Sequence of chain 1.B:
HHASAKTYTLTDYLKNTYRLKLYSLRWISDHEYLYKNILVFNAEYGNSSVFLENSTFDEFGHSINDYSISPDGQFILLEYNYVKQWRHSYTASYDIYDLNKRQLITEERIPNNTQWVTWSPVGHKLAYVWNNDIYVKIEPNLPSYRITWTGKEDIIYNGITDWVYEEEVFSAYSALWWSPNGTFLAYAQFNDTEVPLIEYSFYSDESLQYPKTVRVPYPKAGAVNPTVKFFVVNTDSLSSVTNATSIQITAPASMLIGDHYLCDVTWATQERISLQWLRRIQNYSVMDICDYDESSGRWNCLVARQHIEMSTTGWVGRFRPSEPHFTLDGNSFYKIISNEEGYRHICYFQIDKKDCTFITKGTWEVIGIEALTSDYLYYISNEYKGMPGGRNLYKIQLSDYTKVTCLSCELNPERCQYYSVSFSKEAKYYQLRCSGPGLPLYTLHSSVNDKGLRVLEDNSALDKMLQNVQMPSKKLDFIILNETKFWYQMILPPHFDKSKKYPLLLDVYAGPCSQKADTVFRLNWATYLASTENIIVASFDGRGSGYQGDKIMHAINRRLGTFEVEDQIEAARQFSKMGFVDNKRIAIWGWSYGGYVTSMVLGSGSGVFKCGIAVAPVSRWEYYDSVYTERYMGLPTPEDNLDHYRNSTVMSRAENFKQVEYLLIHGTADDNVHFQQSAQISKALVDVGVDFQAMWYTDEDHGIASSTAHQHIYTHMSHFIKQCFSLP

A small-molecule ligand and the protein it binds are described below.
Small molecule (SMILES): CC(=O)N[C@@H]1[C@@H](O)[C@H](O)[C@@H](CO)O[C@H]1O

Binding-site contacts:
Ligand atom C7 contacts residue PRO114 of chain 1.B at 4.5 Å (hydrophobic).
Ligand atom C4 contacts residue ASN115 of chain 1.B at 4.2 Å.
Ligand atom C5 contacts residue ASN115 of chain 1.B at 3.7 Å.
Ligand atom N2 contacts residue ASN115 of chain 1.B at 2.9 Å (h-bond).
Ligand atom O7 contacts residue ASN115 of chain 1.B at 3.0 Å (h-bond).
Ligand atom C2 contacts residue ASN115 of chain 1.B at 2.4 Å.
Ligand atom C1 contacts residue ASN115 of chain 1.B at 1.4 Å.
Ligand atom C7 contacts residue ASN115 of chain 1.B at 3.2 Å.
Ligand atom C8 contacts residue ASN115 of chain 1.B at 4.5 Å.
Ligand atom O7 contacts residue PRO114 of chain 1.B at 4.4 Å.
Ligand atom C8 contacts residue ARG112 of chain 1.B at 4.1 Å.
Ligand atom C3 contacts residue ASN115 of chain 1.B at 3.8 Å.
Ligand atom C8 contacts residue ILE113 of chain 1.B at 3.7 Å (hydrophobic).
Ligand atom O5 contacts residue ASN115 of chain 1.B at 2.4 Å (h-bond).
Ligand atom C8 contacts residue PRO114 of chain 1.B at 4.1 Å (hydrophobic).